Sequence of chain 2.B:
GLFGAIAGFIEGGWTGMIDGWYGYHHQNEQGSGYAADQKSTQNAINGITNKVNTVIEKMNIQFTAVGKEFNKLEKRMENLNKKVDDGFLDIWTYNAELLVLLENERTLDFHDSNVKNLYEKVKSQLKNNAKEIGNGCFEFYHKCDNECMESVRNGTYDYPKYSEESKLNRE

Binding-site contacts:
Ligand atom C4 contacts residue ASN154 of chain 2.B at 4.2 Å.
Ligand atom O5 contacts residue ASN154 of chain 2.B at 2.4 Å (h-bond).
Ligand atom C2 contacts residue GLU150 of chain 2.B at 4.4 Å.
Ligand atom N2 contacts residue ASN154 of chain 2.B at 3.2 Å (h-bond).
Ligand atom C2 contacts residue ASN154 of chain 2.B at 2.8 Å.
Ligand atom C7 contacts residue ASN154 of chain 2.B at 4.5 Å.
Ligand atom O7 contacts residue GLU150 of chain 2.B at 3.9 Å.
Ligand atom N2 contacts residue GLU150 of chain 2.B at 3.2 Å.
Ligand atom C7 contacts residue GLU150 of chain 2.B at 3.5 Å.
Ligand atom C1 contacts residue GLU150 of chain 2.B at 4.3 Å.
Ligand atom C5 contacts residue ASN154 of chain 2.B at 3.4 Å.
Ligand atom C8 contacts residue GLU150 of chain 2.B at 4.3 Å.
Ligand atom O5 contacts residue THR156 of chain 2.B at 4.2 Å.
Ligand atom C3 contacts residue ASN154 of chain 2.B at 3.9 Å.
Ligand atom C1 contacts residue ASN154 of chain 2.B at 1.4 Å.

The protein below binds the small molecule below.
Small molecule (SMILES): CC(=O)N[C@@H]1[C@@H](O)[C@H](O)[C@@H](CO)O[C@H]1O